Sequence of chain 1.B:
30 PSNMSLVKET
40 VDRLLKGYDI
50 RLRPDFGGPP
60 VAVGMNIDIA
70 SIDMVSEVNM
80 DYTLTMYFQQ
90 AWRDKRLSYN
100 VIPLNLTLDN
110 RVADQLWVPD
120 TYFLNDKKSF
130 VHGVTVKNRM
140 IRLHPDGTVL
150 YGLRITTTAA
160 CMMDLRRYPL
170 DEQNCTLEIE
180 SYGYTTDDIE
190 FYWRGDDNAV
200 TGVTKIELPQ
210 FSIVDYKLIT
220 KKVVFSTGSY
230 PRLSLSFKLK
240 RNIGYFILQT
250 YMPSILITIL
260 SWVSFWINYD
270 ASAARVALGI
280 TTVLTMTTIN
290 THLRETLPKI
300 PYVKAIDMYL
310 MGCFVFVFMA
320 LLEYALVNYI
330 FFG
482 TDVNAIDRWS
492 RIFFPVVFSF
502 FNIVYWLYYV

Sequence of chain 1.C:
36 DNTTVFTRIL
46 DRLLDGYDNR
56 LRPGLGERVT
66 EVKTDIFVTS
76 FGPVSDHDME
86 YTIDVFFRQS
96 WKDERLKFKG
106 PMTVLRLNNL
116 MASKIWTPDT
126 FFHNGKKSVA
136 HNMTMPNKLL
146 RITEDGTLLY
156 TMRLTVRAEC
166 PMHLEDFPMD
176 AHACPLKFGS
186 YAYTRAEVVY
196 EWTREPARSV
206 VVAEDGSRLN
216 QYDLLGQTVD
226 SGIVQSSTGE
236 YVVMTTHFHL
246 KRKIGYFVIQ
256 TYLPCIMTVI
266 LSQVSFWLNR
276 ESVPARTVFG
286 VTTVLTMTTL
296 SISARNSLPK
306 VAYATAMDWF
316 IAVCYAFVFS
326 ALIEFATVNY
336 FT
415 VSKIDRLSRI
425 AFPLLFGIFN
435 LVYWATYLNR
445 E

Binding-site contacts:
Ligand atom C1 contacts residue PRO141 of chain 1.C at 4.0 Å (hydrophobic).
Ligand atom C2 contacts residue ASN137 of chain 1.C at 2.5 Å.
Ligand atom C3 contacts residue ASP113 of chain 1.B at 4.4 Å.
Ligand atom C7 contacts residue MAN6 of chain 1.J at 4.1 Å.
Ligand atom C7 contacts residue ASN137 of chain 1.C at 3.0 Å.
Ligand atom C3 contacts residue ASN137 of chain 1.C at 3.8 Å.
Ligand atom O5 contacts residue ASN137 of chain 1.C at 2.4 Å (h-bond).
Ligand atom C1 contacts residue ASN137 of chain 1.C at 1.4 Å.
Ligand atom C8 contacts residue ASP113 of chain 1.B at 3.8 Å.
Ligand atom C7 contacts residue ASP113 of chain 1.B at 4.3 Å.
Ligand atom O6 contacts residue ASP113 of chain 1.B at 4.2 Å.
Ligand atom C8 contacts residue MAN6 of chain 1.J at 4.0 Å.
Ligand atom C5 contacts residue ASN137 of chain 1.C at 3.7 Å.
Ligand atom N2 contacts residue ASN137 of chain 1.C at 2.9 Å (h-bond).
Ligand atom C5 contacts residue PRO141 of chain 1.C at 4.3 Å (hydrophobic).
Ligand atom O7 contacts residue MAN6 of chain 1.J at 3.7 Å.
Ligand atom C8 contacts residue ASN137 of chain 1.C at 4.3 Å.
Ligand atom C4 contacts residue ASN137 of chain 1.C at 4.2 Å.
Ligand atom O7 contacts residue ASN137 of chain 1.C at 2.8 Å (h-bond).
Ligand atom N2 contacts residue ASP113 of chain 1.B at 4.2 Å.
Ligand atom O5 contacts residue PRO141 of chain 1.C at 4.4 Å.

The protein below binds the small molecule below.
Small molecule (SMILES): CC(=O)N[C@H]1[C@H](O[C@H]2[C@H](O)[C@@H](NC(C)=O)CO[C@@H]2CO)O[C@H](CO)[C@@H](O[C@@H]2O[C@H](CO[C@H]3O[C@H](CO)[C@@H](O)[C@H](O)[C@@H]3O)[C@@H](O)[C@H](O[C@H]3O[C@H](CO)[C@@H](O)[C@H](O)[C@@H]3O)[C@@H]2O)[C@@H]1O